This small molecule binds to this protein.
Small molecule (SMILES): O=C1Nc2ccc(S(=O)(=O)O)cc2/C1=C1/Nc2ccccc2C1=O

Binding-site contacts:
Ligand atom C6 contacts residue GLN86 of chain 1.A at 3.8 Å.
Ligand atom C5 contacts residue GLN86 of chain 1.A at 3.6 Å.
Ligand atom C11 contacts residue LEU135 of chain 1.A at 3.7 Å (hydrophobic).
Ligand atom O10 contacts residue LEU135 of chain 1.A at 3.7 Å.
Ligand atom C18 contacts residue PHE81 of chain 1.A at 3.8 Å (hydrophobic).
Ligand atom C12 contacts residue ALA32 of chain 1.A at 3.5 Å (hydrophobic).
Ligand atom C8 contacts residue LEU135 of chain 1.A at 3.6 Å (hydrophobic).
Ligand atom N7 contacts residue LEU84 of chain 1.A at 3.1 Å (h-bond).
Ligand atom O13 contacts residue LEU84 of chain 1.A at 2.7 Å (h-bond).
Ligand atom C6 contacts residue LEU84 of chain 1.A at 3.2 Å (hydrophobic).
Ligand atom C3 contacts residue ILE11 of chain 1.A at 3.8 Å (hydrophobic).
Ligand atom C12 contacts residue LEU84 of chain 1.A at 3.7 Å (hydrophobic).
Ligand atom N14 contacts residue LEU135 of chain 1.A at 3.9 Å.
Ligand atom O13 contacts residue GLU82 of chain 1.A at 3.8 Å.
Ligand atom O23 contacts residue ASP146 of chain 1.A at 3.0 Å (salt-bridge).
Ligand atom N14 contacts residue ALA32 of chain 1.A at 3.1 Å.
Ligand atom C15 contacts residue LEU135 of chain 1.A at 3.5 Å (hydrophobic).
Ligand atom N7 contacts residue ILE11 of chain 1.A at 3.8 Å.
Ligand atom C12 contacts residue GLU82 of chain 1.A at 3.8 Å.
Ligand atom C8 contacts residue ILE11 of chain 1.A at 3.6 Å (hydrophobic).
Ligand atom C6 contacts residue HIS85 of chain 1.A at 3.4 Å.
Ligand atom O24 contacts residue LYS34 of chain 1.A at 2.8 Å (salt-bridge).
Ligand atom O13 contacts residue ALA32 of chain 1.A at 3.7 Å.
Ligand atom C16 contacts residue LEU135 of chain 1.A at 3.6 Å (hydrophobic).
Ligand atom C1 contacts residue ILE11 of chain 1.A at 3.5 Å (hydrophobic).
Ligand atom C4 contacts residue LYS90 of chain 1.A at 3.6 Å.
Ligand atom C1 contacts residue LEU84 of chain 1.A at 3.5 Å (hydrophobic).
Ligand atom N14 contacts residue GLU82 of chain 1.A at 3.0 Å (salt-bridge).
Ligand atom S21 contacts residue LYS34 of chain 1.A at 3.6 Å.
Ligand atom O22 contacts residue VAL19 of chain 1.A at 3.7 Å.
Ligand atom S21 contacts residue ASP146 of chain 1.A at 3.8 Å.
Ligand atom O22 contacts residue LYS34 of chain 1.A at 3.1 Å.
Ligand atom C2 contacts residue ILE11 of chain 1.A at 3.3 Å (hydrophobic).
Ligand atom O24 contacts residue ASP146 of chain 1.A at 3.3 Å (salt-bridge).
Ligand atom O23 contacts residue ALA145 of chain 1.A at 3.4 Å.
Ligand atom C17 contacts residue PHE81 of chain 1.A at 3.4 Å (hydrophobic).
Ligand atom C16 contacts residue ALA32 of chain 1.A at 3.7 Å (hydrophobic).
Ligand atom C9 contacts residue LEU135 of chain 1.A at 3.6 Å (hydrophobic).
Ligand atom O13 contacts residue PHE83 of chain 1.A at 3.4 Å.
Ligand atom C5 contacts residue HIS85 of chain 1.A at 3.4 Å.

Sequence of chain 1.A:
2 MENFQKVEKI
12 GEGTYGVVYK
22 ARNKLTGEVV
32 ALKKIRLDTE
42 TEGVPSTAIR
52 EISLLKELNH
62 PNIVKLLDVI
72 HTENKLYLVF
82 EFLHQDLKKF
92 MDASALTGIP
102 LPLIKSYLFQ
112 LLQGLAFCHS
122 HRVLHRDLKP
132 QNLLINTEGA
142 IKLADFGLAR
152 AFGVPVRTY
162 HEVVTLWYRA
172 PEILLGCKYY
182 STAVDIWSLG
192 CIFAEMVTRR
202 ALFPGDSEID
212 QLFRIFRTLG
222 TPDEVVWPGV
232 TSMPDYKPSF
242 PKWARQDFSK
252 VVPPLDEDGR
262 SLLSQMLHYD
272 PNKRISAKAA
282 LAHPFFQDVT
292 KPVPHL